Binding-site contacts:
Ligand atom CAZ contacts residue SER150 of chain 1.E at 3.8 Å.
Ligand atom OAG contacts residue MG1 of chain 1.Q at 3.2 Å.
Ligand atom CBA contacts residue MG1 of chain 1.R at 3.2 Å.
Ligand atom CAZ contacts residue MG1 of chain 1.R at 2.9 Å.
Ligand atom OAF contacts residue GLU157 of chain 1.E at 3.0 Å (salt-bridge).
Ligand atom CAL contacts residue SER150 of chain 1.E at 3.2 Å.
Ligand atom OAE contacts residue ASP64 of chain 1.E at 3.2 Å (salt-bridge).
Ligand atom CAW contacts residue ASP64 of chain 1.E at 4.0 Å.
Ligand atom NAP contacts residue SER150 of chain 1.E at 3.9 Å.
Ligand atom NBE contacts residue SER150 of chain 1.E at 3.9 Å.
Ligand atom CAY contacts residue MG1 of chain 1.R at 4.0 Å.
Ligand atom FAH contacts residue GLN151 of chain 1.E at 3.5 Å.
Ligand atom CAY contacts residue MG1 of chain 1.Q at 3.5 Å.
Ligand atom CLAI contacts residue GLN151 of chain 1.E at 4.2 Å.
Ligand atom CAZ contacts residue GLU157 of chain 1.E at 4.0 Å.
Ligand atom OAE contacts residue MG1 of chain 1.Q at 2.4 Å.
Ligand atom OAE contacts residue ASP121 of chain 1.E at 3.9 Å.
Ligand atom OAF contacts residue MG1 of chain 1.R at 2.1 Å.
Ligand atom CAW contacts residue MG1 of chain 1.R at 2.8 Å.
Ligand atom CAY contacts residue SER150 of chain 1.E at 3.8 Å.
Ligand atom CAR contacts residue SER150 of chain 1.E at 3.9 Å.
Ligand atom CAW contacts residue SER150 of chain 1.E at 3.9 Å.
Ligand atom NBD contacts residue MG1 of chain 1.Q at 3.9 Å.
Ligand atom CAU contacts residue SER150 of chain 1.E at 4.0 Å.
Ligand atom CBB contacts residue SER150 of chain 1.E at 3.1 Å.
Ligand atom OAG contacts residue MG1 of chain 1.R at 1.9 Å.
Ligand atom NBE contacts residue MG1 of chain 1.R at 4.1 Å.
Ligand atom CAX contacts residue SER150 of chain 1.E at 3.3 Å.
Ligand atom CBA contacts residue SER150 of chain 1.E at 3.4 Å.
Ligand atom OAG contacts residue ASP64 of chain 1.E at 2.6 Å (salt-bridge).
Ligand atom CLAI contacts residue SER150 of chain 1.E at 3.2 Å.
Ligand atom CAT contacts residue SER150 of chain 1.E at 3.6 Å.
Ligand atom OAF contacts residue ASP64 of chain 1.E at 3.9 Å.
Ligand atom OAG contacts residue GLU157 of chain 1.E at 3.6 Å.
Ligand atom CLAI contacts residue GLU157 of chain 1.E at 3.4 Å.
Ligand atom CBC contacts residue SER150 of chain 1.E at 4.0 Å.
Ligand atom CAS contacts residue MG1 of chain 1.Q at 3.0 Å.
Ligand atom CAV contacts residue SER150 of chain 1.E at 3.0 Å.
Ligand atom NBF contacts residue SER150 of chain 1.E at 3.3 Å (h-bond).
Ligand atom CAW contacts residue MG1 of chain 1.Q at 3.6 Å.

This protein binds this small molecule.
Small molecule (SMILES): CCN1C[C@H](C)n2c(c(O)c3c(=O)n(Cc4ccc(F)c(Cl)c4)nc(C(=O)NC)c32)C1=O

Sequence of chain 1.E:
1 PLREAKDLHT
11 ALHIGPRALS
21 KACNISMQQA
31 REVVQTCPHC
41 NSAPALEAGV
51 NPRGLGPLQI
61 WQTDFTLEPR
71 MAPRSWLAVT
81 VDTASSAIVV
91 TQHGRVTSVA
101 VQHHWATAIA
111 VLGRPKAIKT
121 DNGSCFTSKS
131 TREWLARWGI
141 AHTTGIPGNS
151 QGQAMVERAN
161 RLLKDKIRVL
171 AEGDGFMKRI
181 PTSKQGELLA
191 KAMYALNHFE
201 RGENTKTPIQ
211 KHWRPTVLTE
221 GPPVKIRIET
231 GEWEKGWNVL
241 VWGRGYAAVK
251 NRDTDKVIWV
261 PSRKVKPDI